A protein and the small-molecule ligand that binds it are described below.
Small molecule (SMILES): CC(=O)N[C@@H]1[C@@H](O)[C@H](O)[C@@H](CO)O[C@H]1O

Binding-site contacts:
Ligand atom C8 contacts residue SER160 of chain 1.A at 4.1 Å.
Ligand atom O7 contacts residue ILE158 of chain 1.A at 4.0 Å.
Ligand atom C7 contacts residue ILE158 of chain 1.A at 3.9 Å (hydrophobic).
Ligand atom O6 contacts residue GLY123 of chain 1.A at 3.7 Å.
Ligand atom C1 contacts residue ASN120 of chain 1.A at 1.4 Å.
Ligand atom C7 contacts residue ASN120 of chain 1.A at 3.2 Å.
Ligand atom O5 contacts residue ASN120 of chain 1.A at 2.4 Å (h-bond).
Ligand atom C8 contacts residue HIS222 of chain 1.A at 4.3 Å.
Ligand atom C4 contacts residue ASN120 of chain 1.A at 4.2 Å.
Ligand atom C5 contacts residue THR122 of chain 1.A at 3.8 Å.
Ligand atom C8 contacts residue ILE158 of chain 1.A at 3.2 Å (hydrophobic).
Ligand atom C5 contacts residue ASN120 of chain 1.A at 3.7 Å.
Ligand atom O6 contacts residue THR122 of chain 1.A at 3.4 Å (h-bond).
Ligand atom C1 contacts residue THR122 of chain 1.A at 3.8 Å.
Ligand atom C7 contacts residue HIS222 of chain 1.A at 3.9 Å.
Ligand atom C7 contacts residue LEU163 of chain 1.A at 4.5 Å (hydrophobic).
Ligand atom O5 contacts residue THR122 of chain 1.A at 3.5 Å (h-bond).
Ligand atom O7 contacts residue ASN120 of chain 1.A at 3.2 Å (h-bond).
Ligand atom C8 contacts residue LEU163 of chain 1.A at 3.8 Å (hydrophobic).
Ligand atom C8 contacts residue ASN120 of chain 1.A at 4.3 Å.
Ligand atom C6 contacts residue THR122 of chain 1.A at 4.2 Å.
Ligand atom O6 contacts residue PRO124 of chain 1.A at 4.1 Å.
Ligand atom N2 contacts residue ASN120 of chain 1.A at 2.8 Å (h-bond).
Ligand atom C3 contacts residue ASN120 of chain 1.A at 3.8 Å.
Ligand atom O7 contacts residue HIS222 of chain 1.A at 3.0 Å.
Ligand atom C2 contacts residue ASN120 of chain 1.A at 2.4 Å.

Sequence of chain 1.A:
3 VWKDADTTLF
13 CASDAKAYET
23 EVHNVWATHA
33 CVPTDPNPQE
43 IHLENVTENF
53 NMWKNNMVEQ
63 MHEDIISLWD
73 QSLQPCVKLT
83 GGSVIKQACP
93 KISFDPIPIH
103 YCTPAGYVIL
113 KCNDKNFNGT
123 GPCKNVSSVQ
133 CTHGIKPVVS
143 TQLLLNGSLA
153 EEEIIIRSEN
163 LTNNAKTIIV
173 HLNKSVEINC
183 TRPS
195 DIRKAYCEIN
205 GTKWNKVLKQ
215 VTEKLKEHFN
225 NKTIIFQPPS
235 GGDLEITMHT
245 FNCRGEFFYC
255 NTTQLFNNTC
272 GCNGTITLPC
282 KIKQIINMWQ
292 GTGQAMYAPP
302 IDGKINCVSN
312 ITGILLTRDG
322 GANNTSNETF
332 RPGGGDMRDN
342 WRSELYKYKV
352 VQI